Sequence of chain 1.B:
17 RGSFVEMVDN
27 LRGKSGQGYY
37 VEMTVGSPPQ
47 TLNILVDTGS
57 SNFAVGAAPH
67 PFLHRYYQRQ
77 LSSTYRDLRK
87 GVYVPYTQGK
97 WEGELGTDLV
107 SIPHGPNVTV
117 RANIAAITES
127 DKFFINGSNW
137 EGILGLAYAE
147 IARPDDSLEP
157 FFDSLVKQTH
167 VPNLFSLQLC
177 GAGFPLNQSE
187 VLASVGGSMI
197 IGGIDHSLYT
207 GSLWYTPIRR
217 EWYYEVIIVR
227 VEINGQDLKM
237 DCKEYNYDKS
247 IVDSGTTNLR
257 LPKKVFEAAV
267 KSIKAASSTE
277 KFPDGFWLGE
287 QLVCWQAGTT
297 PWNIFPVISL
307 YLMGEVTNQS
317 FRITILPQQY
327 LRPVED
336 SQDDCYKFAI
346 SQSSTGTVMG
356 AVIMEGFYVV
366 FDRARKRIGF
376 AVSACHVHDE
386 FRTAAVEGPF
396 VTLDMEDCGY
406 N

Binding-site contacts:
Ligand atom C16 contacts residue GLY251 of chain 1.B at 3.0 Å.
Ligand atom C12 contacts residue ARG149 of chain 1.B at 3.7 Å.
Ligand atom C13 contacts residue VAL90 of chain 1.B at 3.5 Å (hydrophobic).
Ligand atom N6 contacts residue GLY251 of chain 1.B at 3.3 Å.
Ligand atom C17 contacts residue GLY251 of chain 1.B at 3.6 Å.
Ligand atom C21 contacts residue GLY251 of chain 1.B at 3.4 Å.
Ligand atom F contacts residue ILE147 of chain 1.B at 3.5 Å.
Ligand atom F contacts residue VAL90 of chain 1.B at 3.8 Å.
Ligand atom N1 contacts residue ASP249 of chain 1.B at 2.8 Å (salt-bridge).
Ligand atom C6 contacts residue THR252 of chain 1.B at 3.1 Å.
Ligand atom C14 contacts residue VAL90 of chain 1.B at 3.4 Å (hydrophobic).
Ligand atom N5 contacts residue SER56 of chain 1.B at 3.5 Å.
Ligand atom C20 contacts residue TRP136 of chain 1.B at 3.6 Å (hydrophobic).
Ligand atom C6 contacts residue ASP249 of chain 1.B at 3.4 Å.
Ligand atom S contacts residue PHE129 of chain 1.B at 3.7 Å.
Ligand atom C19 contacts residue GLN33 of chain 1.B at 3.6 Å.
Ligand atom C14 contacts residue SER56 of chain 1.B at 3.8 Å.
Ligand atom N6 contacts residue SER250 of chain 1.B at 3.6 Å.
Ligand atom C5 contacts residue GLY251 of chain 1.B at 3.6 Å.
Ligand atom N contacts residue ASP53 of chain 1.B at 2.7 Å (salt-bridge).
Ligand atom C10 contacts residue ASP53 of chain 1.B at 3.7 Å.
Ligand atom C4 contacts residue ASP53 of chain 1.B at 3.6 Å.
Ligand atom C5 contacts residue ASP53 of chain 1.B at 3.5 Å.
Ligand atom F contacts residue ARG149 of chain 1.B at 3.0 Å.
Ligand atom N6 contacts residue SER31 of chain 1.B at 3.4 Å (h-bond).
Ligand atom C18 contacts residue GLN33 of chain 1.B at 3.5 Å.
Ligand atom C2 contacts residue GLY251 of chain 1.B at 3.7 Å.
Ligand atom N1 contacts residue ASP53 of chain 1.B at 2.9 Å (salt-bridge).
Ligand atom C6 contacts residue GLY251 of chain 1.B at 3.5 Å.
Ligand atom S contacts residue ILE139 of chain 1.B at 3.8 Å.
Ligand atom C8 contacts residue TYR92 of chain 1.B at 3.7 Å (hydrophobic).
Ligand atom C1 contacts residue LEU51 of chain 1.B at 3.8 Å (hydrophobic).
Ligand atom C18 contacts residue GLY34 of chain 1.B at 3.6 Å.
Ligand atom N1 contacts residue GLY251 of chain 1.B at 3.5 Å (h-bond).
Ligand atom N6 contacts residue THR252 of chain 1.B at 3.4 Å.
Ligand atom N6 contacts residue THR253 of chain 1.B at 3.5 Å (h-bond).
Ligand atom C15 contacts residue LEU51 of chain 1.B at 3.7 Å (hydrophobic).
Ligand atom S contacts residue TYR92 of chain 1.B at 3.3 Å (h-bond).
Ligand atom N2 contacts residue GLY251 of chain 1.B at 3.7 Å.
Ligand atom C19 contacts residue ILE131 of chain 1.B at 3.5 Å (hydrophobic).

This protein binds this small molecule.
Small molecule (SMILES): [H]/N=C1\N[C@@]2(c3cc(-c4cccc(C#N)c4)cs3)CN(c3ncc(F)cn3)C[C@H]2C(=O)N1C